Binding-site contacts:
Ligand atom C6 contacts residue GLN74 of chain 1.A at 3.5 Å.
Ligand atom C15 contacts residue ASP229 of chain 1.A at 3.3 Å.
Ligand atom C35 contacts residue PRO71 of chain 1.A at 3.4 Å (hydrophobic).
Ligand atom N8 contacts residue GLY231 of chain 1.A at 2.9 Å (h-bond).
Ligand atom F1 contacts residue TYR72 of chain 1.A at 3.5 Å.
Ligand atom C13 contacts residue GLY12 of chain 1.A at 3.2 Å.
Ligand atom O9 contacts residue TYR72 of chain 1.A at 3.5 Å.
Ligand atom O13 contacts residue GLY35 of chain 1.A at 3.5 Å (h-bond).
Ligand atom C11 contacts residue ASP33 of chain 1.A at 3.4 Å.
Ligand atom O9 contacts residue GLN74 of chain 1.A at 3.1 Å (h-bond).
Ligand atom C13 contacts residue THR233 of chain 1.A at 3.1 Å.
Ligand atom C17 contacts residue GLY35 of chain 1.A at 3.4 Å.
Ligand atom C19 contacts residue TRP116 of chain 1.A at 3.6 Å (hydrophobic).
Ligand atom O9 contacts residue THR73 of chain 1.A at 3.2 Å (h-bond).
Ligand atom N16 contacts residue GLY35 of chain 1.A at 3.0 Å (h-bond).
Ligand atom C12 contacts residue ASP33 of chain 1.A at 3.5 Å.
Ligand atom C17 contacts residue ASP229 of chain 1.A at 3.5 Å.
Ligand atom C39 contacts residue GLY35 of chain 1.A at 3.2 Å.
Ligand atom O1 contacts residue THR233 of chain 1.A at 3.3 Å (h-bond).
Ligand atom F1 contacts residue SER36 of chain 1.A at 3.2 Å.
Ligand atom N1 contacts residue THR233 of chain 1.A at 3.6 Å.
Ligand atom C21 contacts residue GLN74 of chain 1.A at 3.1 Å.
Ligand atom C21 contacts residue PHE109 of chain 1.A at 3.5 Å (hydrophobic).
Ligand atom C3 contacts residue GLY231 of chain 1.A at 3.6 Å.
Ligand atom C37 contacts residue THR73 of chain 1.A at 3.5 Å.
Ligand atom O13 contacts residue SER36 of chain 1.A at 3.5 Å.
Ligand atom O13 contacts residue ASP33 of chain 1.A at 2.7 Å (salt-bridge).
Ligand atom C30 contacts residue THR233 of chain 1.A at 3.1 Å.
Ligand atom N1 contacts residue GLN74 of chain 1.A at 3.5 Å (h-bond).
Ligand atom C1 contacts residue GLN74 of chain 1.A at 3.6 Å.
Ligand atom C25 contacts residue ASN234 of chain 1.A at 3.5 Å.
Ligand atom C9 contacts residue GLN74 of chain 1.A at 3.5 Å.
Ligand atom O13 contacts residue TYR72 of chain 1.A at 3.3 Å.
Ligand atom O1 contacts residue THR232 of chain 1.A at 3.3 Å.
Ligand atom C2 contacts residue GLY231 of chain 1.A at 3.2 Å.
Ligand atom C11 contacts residue GLY231 of chain 1.A at 3.6 Å.
Ligand atom N16 contacts residue ASP229 of chain 1.A at 2.7 Å (salt-bridge).
Ligand atom O1 contacts residue ASN234 of chain 1.A at 2.9 Å (h-bond).
Ligand atom C15 contacts residue THR232 of chain 1.A at 3.6 Å.
Ligand atom C22 contacts residue GLN74 of chain 1.A at 3.3 Å.

Sequence of chain 1.A:
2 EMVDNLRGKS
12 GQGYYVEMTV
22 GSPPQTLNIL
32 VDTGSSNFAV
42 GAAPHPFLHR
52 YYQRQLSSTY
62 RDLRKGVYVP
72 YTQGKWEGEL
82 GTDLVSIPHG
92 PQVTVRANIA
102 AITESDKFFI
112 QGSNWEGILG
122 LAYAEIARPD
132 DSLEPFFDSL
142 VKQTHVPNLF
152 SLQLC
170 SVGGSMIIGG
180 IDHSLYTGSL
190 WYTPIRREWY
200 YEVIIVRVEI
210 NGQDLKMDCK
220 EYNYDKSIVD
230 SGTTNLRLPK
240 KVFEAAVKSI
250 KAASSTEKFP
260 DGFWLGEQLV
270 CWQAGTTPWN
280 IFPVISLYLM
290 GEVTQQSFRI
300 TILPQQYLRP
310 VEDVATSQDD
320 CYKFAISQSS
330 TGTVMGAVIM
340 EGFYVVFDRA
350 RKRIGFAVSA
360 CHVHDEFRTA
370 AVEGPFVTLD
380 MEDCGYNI

This small molecule binds to this protein.
Small molecule (SMILES): CCc1ccnc2c(N3CCCC3=O)cc(C(=O)N[C@@H](Cc3ccccc3)[C@H](O)CNCc3cccc(C(F)(F)F)c3)cc12